Binding-site contacts:
Ligand atom C10 contacts residue TRP120 of chain 1.B at 3.6 Å (hydrophobic).
Ligand atom C11 contacts residue TRP120 of chain 1.B at 3.7 Å (hydrophobic).
Ligand atom C24 contacts residue LEU99 of chain 1.B at 4.2 Å (hydrophobic).
Ligand atom C19 contacts residue LEU61 of chain 1.B at 4.3 Å (hydrophobic).
Ligand atom C19 contacts residue VAL88 of chain 1.B at 4.3 Å (hydrophobic).
Ligand atom C6 contacts residue VAL20 of chain 1.B at 4.3 Å (hydrophobic).
Ligand atom C6 contacts residue TYR57 of chain 1.B at 4.0 Å (hydrophobic).
Ligand atom O1 contacts residue TYR16 of chain 1.B at 2.7 Å (h-bond).
Ligand atom C1 contacts residue ASN40 of chain 1.B at 4.1 Å.
Ligand atom O1 contacts residue MET116 of chain 1.B at 3.8 Å.
Ligand atom C11 contacts residue LEU99 of chain 1.B at 3.8 Å (hydrophobic).
Ligand atom C1 contacts residue PHE86 of chain 1.B at 3.9 Å (hydrophobic).
Ligand atom C1 contacts residue ASP103 of chain 1.B at 3.8 Å.
Ligand atom C18 contacts residue GLY60 of chain 1.B at 4.0 Å.
Ligand atom C10 contacts residue ASN40 of chain 1.B at 3.5 Å.
Ligand atom C3 contacts residue ASN40 of chain 1.B at 3.5 Å.
Ligand atom C12 contacts residue LEU99 of chain 1.B at 4.3 Å (hydrophobic).
Ligand atom C5 contacts residue VAL20 of chain 1.B at 4.3 Å (hydrophobic).
Ligand atom C16 contacts residue LEU99 of chain 1.B at 4.2 Å (hydrophobic).
Ligand atom O1 contacts residue PHE86 of chain 1.B at 3.7 Å.
Ligand atom C1 contacts residue TYR16 of chain 1.B at 3.3 Å (hydrophobic).
Ligand atom C16 contacts residue MET90 of chain 1.B at 4.0 Å (hydrophobic).
Ligand atom C24 contacts residue TRP120 of chain 1.B at 3.9 Å (hydrophobic).
Ligand atom C25 contacts residue MET90 of chain 1.B at 3.4 Å (hydrophobic).
Ligand atom C17 contacts residue MET90 of chain 1.B at 4.2 Å (hydrophobic).
Ligand atom C10 contacts residue VAL101 of chain 1.B at 4.1 Å (hydrophobic).
Ligand atom C27 contacts residue GLY60 of chain 1.B at 4.1 Å.
Ligand atom C24 contacts residue MET90 of chain 1.B at 4.3 Å (hydrophobic).
Ligand atom C11 contacts residue ASN40 of chain 1.B at 4.1 Å.
Ligand atom O1 contacts residue ASP103 of chain 1.B at 2.5 Å (salt-bridge).
Ligand atom C27 contacts residue PHE56 of chain 1.B at 4.0 Å (hydrophobic).
Ligand atom C2 contacts residue ASP103 of chain 1.B at 3.9 Å.
Ligand atom C6 contacts residue TYR16 of chain 1.B at 3.3 Å (hydrophobic).
Ligand atom O26 contacts residue MET90 of chain 1.B at 3.2 Å.
Ligand atom C2 contacts residue PHE86 of chain 1.B at 3.8 Å (hydrophobic).
Ligand atom C2 contacts residue ASN40 of chain 1.B at 3.4 Å.
Ligand atom C4 contacts residue ASN40 of chain 1.B at 4.2 Å.
Ligand atom C26 contacts residue MET90 of chain 1.B at 3.3 Å (hydrophobic).
Ligand atom C2 contacts residue VAL101 of chain 1.B at 4.3 Å (hydrophobic).
Ligand atom O1 contacts residue TYR57 of chain 1.B at 4.3 Å.

This protein binds this small molecule.
Small molecule (SMILES): C[C@]12CCc3c(ccc4cc(O)ccc34)[C@@H]1CCC2=O

Sequence of chain 1.B:
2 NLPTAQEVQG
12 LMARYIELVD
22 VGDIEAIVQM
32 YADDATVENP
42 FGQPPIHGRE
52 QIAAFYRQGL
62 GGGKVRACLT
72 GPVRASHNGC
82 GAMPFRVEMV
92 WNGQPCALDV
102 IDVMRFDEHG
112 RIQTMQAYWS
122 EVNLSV